This small molecule binds to this protein.
Small molecule (SMILES): CC(=O)[C@@]1(O)CC[C@H]2[C@@H]3CCC4=CC(=O)CC[C@]4(C)[C@H]3CC[C@@]21C

Sequence of chain 1.D:
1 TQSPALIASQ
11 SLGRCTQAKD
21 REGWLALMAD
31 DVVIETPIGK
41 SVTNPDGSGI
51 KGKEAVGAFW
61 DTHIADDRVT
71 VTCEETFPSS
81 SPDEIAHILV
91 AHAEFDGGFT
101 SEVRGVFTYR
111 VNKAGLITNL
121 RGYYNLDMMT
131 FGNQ

Binding-site contacts:
Ligand atom CAR contacts residue LEU120 of chain 1.D at 4.1 Å (hydrophobic).
Ligand atom CAI contacts residue THR16 of chain 1.D at 3.5 Å.
Ligand atom CAQ contacts residue LEU12 of chain 1.D at 3.9 Å (hydrophobic).
Ligand atom CAI contacts residue TRP24 of chain 1.D at 3.6 Å (hydrophobic).
Ligand atom CAH contacts residue PHE107 of chain 1.D at 3.6 Å (hydrophobic).
Ligand atom CAJ contacts residue PHE107 of chain 1.D at 3.6 Å (hydrophobic).
Ligand atom CAQ contacts residue VAL71 of chain 1.D at 4.2 Å (hydrophobic).
Ligand atom OAD contacts residue TYR124 of chain 1.D at 4.1 Å.
Ligand atom OAE contacts residue LEU12 of chain 1.D at 3.7 Å.
Ligand atom CAK contacts residue VAL69 of chain 1.D at 4.1 Å (hydrophobic).
Ligand atom CAC contacts residue PHE59 of chain 1.D at 4.2 Å (hydrophobic).
Ligand atom CAR contacts residue VAL71 of chain 1.D at 4.2 Å (hydrophobic).
Ligand atom CAB contacts residue LEU120 of chain 1.D at 4.1 Å (hydrophobic).
Ligand atom CAO contacts residue ALA91 of chain 1.D at 4.1 Å (hydrophobic).
Ligand atom CAC contacts residue TYR124 of chain 1.D at 3.9 Å (hydrophobic).
Ligand atom CAN contacts residue VAL69 of chain 1.D at 3.9 Å (hydrophobic).
Ligand atom CAI contacts residue LEU12 of chain 1.D at 4.1 Å (hydrophobic).
Ligand atom CAL contacts residue ALA91 of chain 1.D at 3.9 Å (hydrophobic).
Ligand atom CAC contacts residue THR43 of chain 1.D at 4.1 Å.
Ligand atom OAE contacts residue VAL71 of chain 1.D at 3.8 Å.
Ligand atom CAJ contacts residue VAL71 of chain 1.D at 4.2 Å (hydrophobic).
Ligand atom OAD contacts residue THR43 of chain 1.D at 3.7 Å.
Ligand atom OAE contacts residue THR16 of chain 1.D at 3.8 Å.
Ligand atom CAG contacts residue TYR109 of chain 1.D at 4.1 Å (hydrophobic).
Ligand atom CAL contacts residue TYR124 of chain 1.D at 3.4 Å (hydrophobic).
Ligand atom OAF contacts residue ALA91 of chain 1.D at 4.0 Å.
Ligand atom CAH contacts residue THR36 of chain 1.D at 4.1 Å.
Ligand atom CAO contacts residue VAL103 of chain 1.D at 3.7 Å (hydrophobic).
Ligand atom CAL contacts residue VAL103 of chain 1.D at 4.1 Å (hydrophobic).
Ligand atom CAC contacts residue THR36 of chain 1.D at 3.9 Å.
Ligand atom CAB contacts residue PHE59 of chain 1.D at 4.1 Å (hydrophobic).
Ligand atom CAU contacts residue ALA91 of chain 1.D at 3.9 Å (hydrophobic).
Ligand atom CAG contacts residue LEU120 of chain 1.D at 4.1 Å (hydrophobic).
Ligand atom CAO contacts residue TYR124 of chain 1.D at 3.7 Å (hydrophobic).
Ligand atom CAG contacts residue VAL71 of chain 1.D at 3.8 Å (hydrophobic).
Ligand atom CAK contacts residue ILE64 of chain 1.D at 4.1 Å (hydrophobic).
Ligand atom OAE contacts residue GLY13 of chain 1.D at 3.9 Å.
Ligand atom CAQ contacts residue THR16 of chain 1.D at 4.1 Å.
Ligand atom CAM contacts residue THR16 of chain 1.D at 4.2 Å.
Ligand atom CAM contacts residue ILE64 of chain 1.D at 4.2 Å (hydrophobic).